The protein below binds the small molecule below.
Small molecule (SMILES): CC(=O)N[C@@H]1[C@@H](O)[C@H](O)[C@@H](CO)O[C@H]1O

Sequence of chain 1.A:
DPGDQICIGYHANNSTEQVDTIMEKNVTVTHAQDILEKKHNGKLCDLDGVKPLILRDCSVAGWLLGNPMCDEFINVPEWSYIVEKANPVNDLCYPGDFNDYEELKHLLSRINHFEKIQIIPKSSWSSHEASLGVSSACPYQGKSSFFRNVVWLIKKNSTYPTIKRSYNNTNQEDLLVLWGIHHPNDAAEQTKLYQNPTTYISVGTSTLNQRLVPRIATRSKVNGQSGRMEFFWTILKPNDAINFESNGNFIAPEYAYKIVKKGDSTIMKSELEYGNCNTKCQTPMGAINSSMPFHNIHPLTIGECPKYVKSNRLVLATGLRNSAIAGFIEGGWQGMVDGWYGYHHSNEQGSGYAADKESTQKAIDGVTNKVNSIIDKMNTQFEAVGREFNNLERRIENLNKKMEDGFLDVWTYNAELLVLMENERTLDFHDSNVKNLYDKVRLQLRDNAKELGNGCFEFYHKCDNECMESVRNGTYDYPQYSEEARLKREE

Binding-site contacts:
Ligand atom O3 contacts residue SO41 of chain 1.L at 3.4 Å (h-bond).
Ligand atom C6 contacts residue SO41 of chain 1.L at 3.9 Å.
Ligand atom O4 contacts residue SO41 of chain 1.L at 2.5 Å (h-bond).
Ligand atom O5 contacts residue THR501 of chain 1.A at 3.8 Å.
Ligand atom O5 contacts residue GLU495 of chain 1.A at 3.8 Å.
Ligand atom O6 contacts residue GLU495 of chain 1.A at 3.4 Å.
Ligand atom C3 contacts residue SO41 of chain 1.L at 4.0 Å.
Ligand atom O5 contacts residue SER496 of chain 1.A at 3.8 Å.
Ligand atom C7 contacts residue ASN499 of chain 1.A at 3.5 Å.
Ligand atom C4 contacts residue ASN499 of chain 1.A at 4.0 Å.
Ligand atom C1 contacts residue THR501 of chain 1.A at 3.4 Å.
Ligand atom C5 contacts residue THR501 of chain 1.A at 4.1 Å.
Ligand atom C6 contacts residue GLU492 of chain 1.A at 3.3 Å.
Ligand atom C2 contacts residue THR501 of chain 1.A at 4.3 Å.
Ligand atom C5 contacts residue ASN499 of chain 1.A at 3.6 Å.
Ligand atom O5 contacts residue ASN499 of chain 1.A at 2.3 Å (h-bond).
Ligand atom C5 contacts residue SO41 of chain 1.L at 4.4 Å.
Ligand atom O6 contacts residue GLU492 of chain 1.A at 3.5 Å (salt-bridge).
Ligand atom C4 contacts residue SO41 of chain 1.L at 3.6 Å.
Ligand atom C5 contacts residue SER496 of chain 1.A at 4.4 Å.
Ligand atom O7 contacts residue ASN499 of chain 1.A at 3.3 Å (h-bond).
Ligand atom C8 contacts residue THR501 of chain 1.A at 3.9 Å.
Ligand atom C2 contacts residue ASN499 of chain 1.A at 2.4 Å.
Ligand atom C1 contacts residue ASN499 of chain 1.A at 1.4 Å.
Ligand atom N2 contacts residue THR501 of chain 1.A at 3.8 Å.
Ligand atom C1 contacts residue GLU495 of chain 1.A at 4.0 Å.
Ligand atom C6 contacts residue SER496 of chain 1.A at 4.1 Å.
Ligand atom C7 contacts residue THR501 of chain 1.A at 4.2 Å.
Ligand atom C3 contacts residue ASN499 of chain 1.A at 3.8 Å.
Ligand atom O6 contacts residue SO41 of chain 1.L at 3.7 Å.
Ligand atom C1 contacts residue SER496 of chain 1.A at 4.4 Å.
Ligand atom N2 contacts residue ASN499 of chain 1.A at 3.2 Å (h-bond).
Ligand atom C6 contacts residue GLU495 of chain 1.A at 4.1 Å.